Binding-site contacts:
Ligand atom C2 contacts residue MN1 of chain 1.B at 3.0 Å.
Ligand atom C21 contacts residue HIS61 of chain 1.A at 3.5 Å.
Ligand atom C1 contacts residue HIS61 of chain 1.A at 3.7 Å.
Ligand atom C18 contacts residue ILE58 of chain 1.A at 3.9 Å (hydrophobic).
Ligand atom O2 contacts residue MN1 of chain 1.B at 2.3 Å.
Ligand atom O2 contacts residue HIS61 of chain 1.A at 3.3 Å (h-bond).
Ligand atom C2 contacts residue GLU120 of chain 1.A at 3.6 Å.
Ligand atom C4 contacts residue MN1 of chain 1.C at 3.1 Å.
Ligand atom O3 contacts residue MN1 of chain 1.C at 2.1 Å.
Ligand atom C2 contacts residue MN1 of chain 1.C at 3.1 Å.
Ligand atom O1 contacts residue HIS61 of chain 1.A at 3.0 Å.
Ligand atom C6 contacts residue TYR44 of chain 1.A at 3.9 Å (hydrophobic).
Ligand atom C1 contacts residue MN1 of chain 1.B at 2.7 Å.
Ligand atom C23 contacts residue ILE58 of chain 1.A at 3.8 Å (hydrophobic).
Ligand atom O3 contacts residue GLU81 of chain 1.A at 3.0 Å (salt-bridge).
Ligand atom C12 contacts residue TYR44 of chain 1.A at 3.6 Å (hydrophobic).
Ligand atom S1 contacts residue ILE58 of chain 1.A at 3.9 Å.
Ligand atom O2 contacts residue ASP109 of chain 1.A at 3.0 Å (salt-bridge).
Ligand atom C22 contacts residue HIS61 of chain 1.A at 3.4 Å.
Ligand atom C9 contacts residue ALA40 of chain 1.A at 3.9 Å (hydrophobic).
Ligand atom O1 contacts residue ILE121 of chain 1.A at 2.9 Å (h-bond).
Ligand atom C1 contacts residue GLU120 of chain 1.A at 3.3 Å.
Ligand atom C11 contacts residue TYR44 of chain 1.A at 3.5 Å (hydrophobic).
Ligand atom C8 contacts residue TYR44 of chain 1.A at 4.0 Å (hydrophobic).
Ligand atom O2 contacts residue GLU120 of chain 1.A at 3.3 Å (salt-bridge).
Ligand atom O1 contacts residue GLU120 of chain 1.A at 2.7 Å (salt-bridge).
Ligand atom C10 contacts residue TYR44 of chain 1.A at 3.8 Å (hydrophobic).
Ligand atom N4 contacts residue TYR131 of chain 1.A at 3.8 Å.
Ligand atom C13 contacts residue TYR44 of chain 1.A at 3.6 Å (hydrophobic).
Ligand atom C2 contacts residue GLU81 of chain 1.A at 3.9 Å.
Ligand atom C21 contacts residue ALA57 of chain 1.A at 3.9 Å (hydrophobic).
Ligand atom O2 contacts residue GLU81 of chain 1.A at 3.1 Å (salt-bridge).
Ligand atom O2 contacts residue MN1 of chain 1.C at 2.0 Å.
Ligand atom C6 contacts residue GLU81 of chain 1.A at 3.9 Å.
Ligand atom C4 contacts residue GLU81 of chain 1.A at 3.7 Å.
Ligand atom C20 contacts residue ALA57 of chain 1.A at 3.9 Å (hydrophobic).
Ligand atom C3 contacts residue MN1 of chain 1.C at 3.6 Å.
Ligand atom O1 contacts residue MN1 of chain 1.B at 1.9 Å.
Ligand atom CL1 contacts residue ILE58 of chain 1.A at 3.7 Å.
Ligand atom C7 contacts residue TYR44 of chain 1.A at 3.6 Å (hydrophobic).

Sequence of chain 1.A:
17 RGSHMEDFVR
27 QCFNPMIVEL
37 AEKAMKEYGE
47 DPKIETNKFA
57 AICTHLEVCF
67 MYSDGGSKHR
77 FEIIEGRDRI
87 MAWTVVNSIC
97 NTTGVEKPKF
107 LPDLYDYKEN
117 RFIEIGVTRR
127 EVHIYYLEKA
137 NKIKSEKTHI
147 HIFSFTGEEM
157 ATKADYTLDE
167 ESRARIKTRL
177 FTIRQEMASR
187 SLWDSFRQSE

The protein below binds the small molecule below.
Small molecule (SMILES): O=C(NC1Cc2ccccc2C1)c1nc([C@@H]2CCCN2C(=O)CSc2ccccc2Cl)[nH]c(=O)c1O